Sequence of chain 1.A:
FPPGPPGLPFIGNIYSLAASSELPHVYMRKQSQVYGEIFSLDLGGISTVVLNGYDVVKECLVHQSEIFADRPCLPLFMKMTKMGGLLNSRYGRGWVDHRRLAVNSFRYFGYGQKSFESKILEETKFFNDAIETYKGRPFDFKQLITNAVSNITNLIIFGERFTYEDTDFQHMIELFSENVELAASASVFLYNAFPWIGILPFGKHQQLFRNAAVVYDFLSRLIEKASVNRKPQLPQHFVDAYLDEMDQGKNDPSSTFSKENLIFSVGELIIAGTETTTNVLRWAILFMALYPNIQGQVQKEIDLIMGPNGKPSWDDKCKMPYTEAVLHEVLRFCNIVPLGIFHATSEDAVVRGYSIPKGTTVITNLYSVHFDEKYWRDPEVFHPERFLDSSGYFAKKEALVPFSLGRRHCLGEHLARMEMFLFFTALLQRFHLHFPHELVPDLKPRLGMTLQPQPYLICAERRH

Binding-site contacts:
Ligand atom C3 contacts residue ALA224 of chain 1.A at 3.7 Å (hydrophobic).
Ligand atom C27 contacts residue THR462 of chain 1.A at 3.9 Å.
Ligand atom C10 contacts residue ASN191 of chain 1.A at 4.1 Å.
Ligand atom C26 contacts residue VAL349 of chain 1.A at 4.0 Å (hydrophobic).
Ligand atom C6 contacts residue PHE188 of chain 1.A at 3.9 Å (hydrophobic).
Ligand atom C19 contacts residue PHE276 of chain 1.A at 3.5 Å (hydrophobic).
Ligand atom C24 contacts residue MET461 of chain 1.A at 4.0 Å (hydrophobic).
Ligand atom O contacts residue VAL227 of chain 1.A at 3.8 Å.
Ligand atom C4 contacts residue ALA224 of chain 1.A at 4.1 Å (hydrophobic).
Ligand atom C27 contacts residue THR288 of chain 1.A at 4.0 Å.
Ligand atom C19 contacts residue GLY279 of chain 1.A at 3.9 Å.
Ligand atom C19 contacts residue PHE188 of chain 1.A at 3.6 Å (hydrophobic).
Ligand atom C9 contacts residue PHE188 of chain 1.A at 4.1 Å (hydrophobic).
Ligand atom C7 contacts residue PHE188 of chain 1.A at 3.5 Å (hydrophobic).
Ligand atom C5 contacts residue PHE188 of chain 1.A at 4.0 Å (hydrophobic).
Ligand atom C20 contacts residue LEU99 of chain 1.A at 4.1 Å (hydrophobic).
Ligand atom O contacts residue ALA224 of chain 1.A at 2.6 Å (h-bond).
Ligand atom C23 contacts residue MET461 of chain 1.A at 4.2 Å (hydrophobic).
Ligand atom C16 contacts residue LEU99 of chain 1.A at 4.1 Å (hydrophobic).
Ligand atom C11 contacts residue LEU88 of chain 1.A at 3.9 Å (hydrophobic).
Ligand atom C8 contacts residue PHE188 of chain 1.A at 3.8 Å (hydrophobic).
Ligand atom C1 contacts residue PHE276 of chain 1.A at 3.2 Å (hydrophobic).
Ligand atom C26 contacts residue ILE353 of chain 1.A at 4.0 Å (hydrophobic).
Ligand atom C22 contacts residue ILE353 of chain 1.A at 3.9 Å (hydrophobic).
Ligand atom C4 contacts residue MET92 of chain 1.A at 4.0 Å (hydrophobic).
Ligand atom C26 contacts residue THR462 of chain 1.A at 4.2 Å.
Ligand atom C18 contacts residue ASN100 of chain 1.A at 3.2 Å.
Ligand atom C2 contacts residue VAL227 of chain 1.A at 4.1 Å (hydrophobic).
Ligand atom O contacts residue TYR228 of chain 1.A at 3.7 Å.
Ligand atom C25 contacts residue ILE353 of chain 1.A at 4.1 Å (hydrophobic).
Ligand atom C21 contacts residue MET461 of chain 1.A at 3.9 Å (hydrophobic).
Ligand atom C6 contacts residue PHE276 of chain 1.A at 4.0 Å (hydrophobic).
Ligand atom C15 contacts residue PHE188 of chain 1.A at 4.1 Å (hydrophobic).
Ligand atom C19 contacts residue GLU280 of chain 1.A at 3.7 Å.
Ligand atom C23 contacts residue VAL192 of chain 1.A at 4.2 Å (hydrophobic).
Ligand atom C27 contacts residue GLU287 of chain 1.A at 4.0 Å.
Ligand atom C18 contacts residue PHE89 of chain 1.A at 3.8 Å (hydrophobic).
Ligand atom C26 contacts residue THR288 of chain 1.A at 3.7 Å.
Ligand atom C12 contacts residue ALA195 of chain 1.A at 3.8 Å (hydrophobic).
Ligand atom C22 contacts residue LEU99 of chain 1.A at 3.9 Å (hydrophobic).

The protein below binds the small molecule below.
Small molecule (SMILES): C=C1CC[C@H](O)CC1=CC=C1CCC[C@]2(C)[C@@H]([C@H](C)CCCC(C)C)CC[C@@H]12